Sequence of chain 4.A:
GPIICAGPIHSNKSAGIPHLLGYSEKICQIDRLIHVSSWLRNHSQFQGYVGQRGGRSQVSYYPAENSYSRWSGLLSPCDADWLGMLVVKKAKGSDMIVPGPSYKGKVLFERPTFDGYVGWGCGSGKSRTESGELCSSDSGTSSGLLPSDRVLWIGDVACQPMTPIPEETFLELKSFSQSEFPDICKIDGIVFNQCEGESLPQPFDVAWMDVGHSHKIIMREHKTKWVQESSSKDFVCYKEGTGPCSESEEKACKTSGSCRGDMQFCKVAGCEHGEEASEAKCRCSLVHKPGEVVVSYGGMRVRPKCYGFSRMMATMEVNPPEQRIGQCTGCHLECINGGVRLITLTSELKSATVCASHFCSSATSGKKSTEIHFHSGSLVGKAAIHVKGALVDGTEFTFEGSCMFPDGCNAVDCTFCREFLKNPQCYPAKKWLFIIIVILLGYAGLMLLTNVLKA

Binding-site contacts:
Ligand atom C1 contacts residue ASN63 of chain 4.A at 1.4 Å.
Ligand atom C7 contacts residue ASN63 of chain 4.A at 3.1 Å.
Ligand atom O6 contacts residue HIS40 of chain 4.A at 1.4 Å.
Ligand atom O7 contacts residue ASN63 of chain 4.A at 3.0 Å (h-bond).
Ligand atom C7 contacts residue HIS56 of chain 4.A at 4.3 Å.
Ligand atom C8 contacts residue HIS56 of chain 4.A at 3.4 Å.
Ligand atom C5 contacts residue ASN63 of chain 4.A at 3.7 Å.
Ligand atom C7 contacts residue SER59 of chain 4.A at 4.1 Å.
Ligand atom C5 contacts residue HIS40 of chain 4.A at 3.5 Å.
Ligand atom C4 contacts residue ASN63 of chain 4.A at 4.2 Å.
Ligand atom C8 contacts residue ASN63 of chain 4.A at 4.3 Å.
Ligand atom C6 contacts residue HIS40 of chain 4.A at 2.1 Å.
Ligand atom C8 contacts residue TRP60 of chain 4.A at 3.9 Å (hydrophobic).
Ligand atom N2 contacts residue SER59 of chain 4.A at 3.8 Å.
Ligand atom C8 contacts residue SER59 of chain 4.A at 3.2 Å.
Ligand atom O5 contacts residue ASN63 of chain 4.A at 2.4 Å (h-bond).
Ligand atom C3 contacts residue ASN63 of chain 4.A at 3.8 Å.
Ligand atom C2 contacts residue ASN63 of chain 4.A at 2.5 Å.
Ligand atom O5 contacts residue HIS40 of chain 4.A at 3.9 Å.
Ligand atom O6 contacts residue LEU41 of chain 4.A at 4.4 Å.
Ligand atom N2 contacts residue ASN63 of chain 4.A at 2.9 Å (h-bond).

The small molecule below binds the protein below.
Small molecule (SMILES): CC(=O)N[C@H]1[C@H](O[C@H]2[C@H](O)[C@@H](NC(C)=O)CO[C@@H]2CO)O[C@H](CO)[C@@H](O[C@H]2O[C@H](CO)[C@@H](O)[C@H](O)[C@@H]2O)[C@@H]1O